Sequence of chain 1.A:
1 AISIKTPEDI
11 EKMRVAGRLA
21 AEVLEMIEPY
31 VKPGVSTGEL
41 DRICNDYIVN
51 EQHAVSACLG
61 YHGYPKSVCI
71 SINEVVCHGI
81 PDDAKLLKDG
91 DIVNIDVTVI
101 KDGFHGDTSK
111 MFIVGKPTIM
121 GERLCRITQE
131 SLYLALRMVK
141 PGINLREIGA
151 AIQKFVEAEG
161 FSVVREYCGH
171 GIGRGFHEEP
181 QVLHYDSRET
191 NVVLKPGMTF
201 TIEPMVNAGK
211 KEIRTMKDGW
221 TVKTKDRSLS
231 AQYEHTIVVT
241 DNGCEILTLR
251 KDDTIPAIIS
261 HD

Binding-site contacts:
Ligand atom CAF contacts residue TYR61 of chain 1.A at 3.8 Å (hydrophobic).
Ligand atom CAD contacts residue HIS78 of chain 1.A at 3.8 Å.
Ligand atom OAN contacts residue TYR61 of chain 1.A at 4.0 Å.
Ligand atom CAB contacts residue TYR61 of chain 1.A at 4.0 Å (hydrophobic).
Ligand atom CAJ contacts residue HIS177 of chain 1.A at 3.7 Å.
Ligand atom CAB contacts residue TYR64 of chain 1.A at 4.3 Å (hydrophobic).
Ligand atom CAD contacts residue TYR61 of chain 1.A at 3.8 Å (hydrophobic).
Ligand atom OAN contacts residue HIS78 of chain 1.A at 3.5 Å (h-bond).
Ligand atom CLAP contacts residue TRP220 of chain 1.A at 3.4 Å.
Ligand atom CLAP contacts residue HIS62 of chain 1.A at 3.6 Å.
Ligand atom CAC contacts residue TYR61 of chain 1.A at 3.8 Å (hydrophobic).
Ligand atom CAB contacts residue TRP220 of chain 1.A at 4.0 Å (hydrophobic).
Ligand atom CAK contacts residue TYR61 of chain 1.A at 4.0 Å (hydrophobic).
Ligand atom CAE contacts residue CYS58 of chain 1.A at 4.1 Å (hydrophobic).
Ligand atom CAC contacts residue HIS78 of chain 1.A at 4.0 Å.
Ligand atom CAC contacts residue TRP220 of chain 1.A at 3.5 Å (hydrophobic).
Ligand atom CAE contacts residue PHE176 of chain 1.A at 4.1 Å (hydrophobic).
Ligand atom NAL contacts residue CYS58 of chain 1.A at 3.3 Å (h-bond).
Ligand atom CAA contacts residue TYR61 of chain 1.A at 4.1 Å (hydrophobic).
Ligand atom NAL contacts residue CYS69 of chain 1.A at 3.2 Å (h-bond).
Ligand atom CAE contacts residue CYS69 of chain 1.A at 4.1 Å (hydrophobic).
Ligand atom CAH contacts residue HIS62 of chain 1.A at 3.7 Å.
Ligand atom CAG contacts residue TYR61 of chain 1.A at 4.4 Å (hydrophobic).
Ligand atom OAO contacts residue ASP96 of chain 1.A at 4.4 Å.
Ligand atom NAM contacts residue CYS69 of chain 1.A at 3.0 Å (h-bond).
Ligand atom OAO contacts residue CYS58 of chain 1.A at 4.3 Å.
Ligand atom CAB contacts residue HIS78 of chain 1.A at 3.9 Å.
Ligand atom CAF contacts residue HIS78 of chain 1.A at 4.2 Å.
Ligand atom OAN contacts residue HIS177 of chain 1.A at 4.1 Å.
Ligand atom CAK contacts residue HIS177 of chain 1.A at 3.6 Å.
Ligand atom CAE contacts residue HIS78 of chain 1.A at 4.2 Å.
Ligand atom CAF contacts residue HIS62 of chain 1.A at 4.1 Å.
Ligand atom CAI contacts residue HIS62 of chain 1.A at 4.5 Å.
Ligand atom OAO contacts residue PHE176 of chain 1.A at 3.5 Å.
Ligand atom NAL contacts residue TYR64 of chain 1.A at 4.5 Å.
Ligand atom NAM contacts residue CYS58 of chain 1.A at 2.5 Å (h-bond).
Ligand atom CAA contacts residue HIS78 of chain 1.A at 3.6 Å.
Ligand atom CAG contacts residue HIS62 of chain 1.A at 3.5 Å.

The small molecule below binds the protein below.
Small molecule (SMILES): NNC(=O)c1ccc(-c2ccccc2Cl)o1